This small molecule binds to this protein.
Small molecule (SMILES): CC(C)N1C[C@H](C)n2c(c(O)c3c(=O)n(Cc4ccc(F)cc4)nc(N(C)S(C)(=O)=O)c32)C1=O

Sequence of chain 1.A:
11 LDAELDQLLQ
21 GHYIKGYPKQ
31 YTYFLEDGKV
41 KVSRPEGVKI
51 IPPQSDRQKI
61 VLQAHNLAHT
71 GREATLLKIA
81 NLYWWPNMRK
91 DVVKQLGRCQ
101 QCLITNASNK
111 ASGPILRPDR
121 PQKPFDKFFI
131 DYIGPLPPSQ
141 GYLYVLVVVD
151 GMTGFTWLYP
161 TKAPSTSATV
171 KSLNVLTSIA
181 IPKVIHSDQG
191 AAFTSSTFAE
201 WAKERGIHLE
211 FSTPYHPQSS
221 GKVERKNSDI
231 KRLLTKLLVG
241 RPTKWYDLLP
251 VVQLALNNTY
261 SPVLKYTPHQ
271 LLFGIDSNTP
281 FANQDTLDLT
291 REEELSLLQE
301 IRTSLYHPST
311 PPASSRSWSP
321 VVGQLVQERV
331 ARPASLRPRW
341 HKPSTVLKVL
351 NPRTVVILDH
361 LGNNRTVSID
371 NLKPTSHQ

Binding-site contacts:
Ligand atom CAB contacts residue GLY190 of chain 1.A at 3.5 Å.
Ligand atom CAL contacts residue PRO217 of chain 1.A at 3.7 Å (hydrophobic).
Ligand atom OAJ contacts residue MG1 of chain 1.M at 2.1 Å.
Ligand atom CAW contacts residue ASP188 of chain 1.A at 3.4 Å.
Ligand atom OAJ contacts residue ASP131 of chain 1.A at 2.9 Å (salt-bridge).
Ligand atom CAS contacts residue ASP188 of chain 1.A at 3.1 Å.
Ligand atom CAS contacts residue MG1 of chain 1.L at 2.9 Å.
Ligand atom NF contacts residue PRO217 of chain 1.A at 3.6 Å.
Ligand atom CAW contacts residue MG1 of chain 1.L at 3.1 Å.
Ligand atom CAO contacts residue GLU224 of chain 1.A at 3.7 Å.
Ligand atom OAJ contacts residue MG1 of chain 1.L at 2.0 Å.
Ligand atom CAZ contacts residue GLU224 of chain 1.A at 3.6 Å.
Ligand atom CAD contacts residue TYR215 of chain 1.A at 3.5 Å (hydrophobic).
Ligand atom OAG contacts residue GLU224 of chain 1.A at 3.0 Å (salt-bridge).
Ligand atom CAV contacts residue MG1 of chain 1.M at 2.9 Å.
Ligand atom CAC contacts residue TYR215 of chain 1.A at 3.7 Å (hydrophobic).
Ligand atom CAV contacts residue MG1 of chain 1.L at 2.9 Å.
Ligand atom CAB contacts residue GLN189 of chain 1.A at 3.6 Å.
Ligand atom OAF contacts residue MG1 of chain 1.L at 2.0 Å.
Ligand atom CAY contacts residue GLU224 of chain 1.A at 3.5 Å.
Ligand atom CAU contacts residue PRO217 of chain 1.A at 3.5 Å (hydrophobic).
Ligand atom OAJ contacts residue ASP188 of chain 1.A at 3.4 Å (salt-bridge).
Ligand atom CAM contacts residue GLU224 of chain 1.A at 3.8 Å.
Ligand atom CAN contacts residue PRO217 of chain 1.A at 3.6 Å (hydrophobic).
Ligand atom FAK contacts residue GLN218 of chain 1.A at 3.5 Å.
Ligand atom OAF contacts residue ASP188 of chain 1.A at 2.7 Å (salt-bridge).
Ligand atom OAJ contacts residue GLU224 of chain 1.A at 3.4 Å (salt-bridge).
Ligand atom OAG contacts residue MG1 of chain 1.M at 2.1 Å.
Ligand atom CAZ contacts residue MG1 of chain 1.M at 3.1 Å.
Ligand atom CAV contacts residue GLU224 of chain 1.A at 3.7 Å.
Ligand atom OAI contacts residue TYR215 of chain 1.A at 3.0 Å.
Ligand atom CAO contacts residue PRO217 of chain 1.A at 3.5 Å (hydrophobic).
Ligand atom CAE contacts residue PRO217 of chain 1.A at 3.5 Å (hydrophobic).
Ligand atom NAR contacts residue PRO217 of chain 1.A at 3.3 Å.
Ligand atom CAX contacts residue PRO217 of chain 1.A at 3.6 Å (hydrophobic).
Ligand atom CAV contacts residue ASP188 of chain 1.A at 3.6 Å.
Ligand atom CAY contacts residue MG1 of chain 1.M at 2.9 Å.
Ligand atom CAM contacts residue PRO217 of chain 1.A at 3.7 Å (hydrophobic).
Ligand atom CBB contacts residue GLY190 of chain 1.A at 3.8 Å.
Ligand atom CAD contacts residue PRO217 of chain 1.A at 3.4 Å (hydrophobic).